This protein binds this small molecule.
Small molecule (SMILES): NC(=O)CC[C@H](N)C(=O)O

Binding-site contacts:
Ligand atom O contacts residue ALA429 of chain 1.C at 3.9 Å.
Ligand atom NE2 contacts residue ASP464 of chain 1.C at 2.8 Å (salt-bridge).
Ligand atom CD contacts residue ALA390 of chain 1.C at 4.1 Å (hydrophobic).
Ligand atom C contacts residue SER353 of chain 1.C at 4.2 Å.
Ligand atom N contacts residue SER352 of chain 1.C at 4.2 Å.
Ligand atom C contacts residue ASN471 of chain 1.C at 4.2 Å.
Ligand atom O contacts residue SER353 of chain 1.C at 3.3 Å (h-bond).
Ligand atom CG contacts residue ILE431 of chain 1.C at 4.3 Å (hydrophobic).
Ligand atom CD contacts residue ASP464 of chain 1.C at 3.3 Å.
Ligand atom OXT contacts residue ASN471 of chain 1.C at 3.1 Å (h-bond).
Ligand atom N contacts residue ILE431 of chain 1.C at 3.7 Å.
Ligand atom CB contacts residue ILE431 of chain 1.C at 3.2 Å (hydrophobic).
Ligand atom CA contacts residue THR468 of chain 1.C at 3.8 Å.
Ligand atom CB contacts residue GLY434 of chain 1.C at 3.8 Å.
Ligand atom NE2 contacts residue GLY435 of chain 1.C at 3.4 Å.
Ligand atom N contacts residue PRO432 of chain 1.C at 3.7 Å.
Ligand atom N contacts residue SER351 of chain 1.C at 3.0 Å (h-bond).
Ligand atom OE1 contacts residue CYS467 of chain 1.C at 3.2 Å (h-bond).
Ligand atom CG contacts residue GLY434 of chain 1.C at 4.2 Å.
Ligand atom O contacts residue GLY430 of chain 1.C at 3.8 Å.
Ligand atom OXT contacts residue THR468 of chain 1.C at 4.0 Å.
Ligand atom OE1 contacts residue ASP464 of chain 1.C at 3.8 Å.
Ligand atom CB contacts residue ALA433 of chain 1.C at 4.0 Å (hydrophobic).
Ligand atom O contacts residue SER352 of chain 1.C at 4.0 Å.
Ligand atom O contacts residue ILE431 of chain 1.C at 4.1 Å.
Ligand atom CD contacts residue GLY435 of chain 1.C at 3.8 Å.
Ligand atom CB contacts residue ASP464 of chain 1.C at 3.6 Å.
Ligand atom N contacts residue THR468 of chain 1.C at 3.4 Å.
Ligand atom N contacts residue ASP464 of chain 1.C at 2.7 Å (salt-bridge).
Ligand atom O contacts residue THR468 of chain 1.C at 4.1 Å.
Ligand atom C contacts residue ALA429 of chain 1.C at 4.4 Å (hydrophobic).
Ligand atom CG contacts residue GLY435 of chain 1.C at 3.4 Å.
Ligand atom CB contacts residue GLY435 of chain 1.C at 4.0 Å.
Ligand atom N contacts residue ALA433 of chain 1.C at 4.0 Å.
Ligand atom CA contacts residue ASP464 of chain 1.C at 3.4 Å.
Ligand atom CA contacts residue ILE431 of chain 1.C at 4.0 Å (hydrophobic).
Ligand atom OE1 contacts residue ALA390 of chain 1.C at 3.3 Å.
Ligand atom CD contacts residue CYS467 of chain 1.C at 4.1 Å (hydrophobic).
Ligand atom C contacts residue THR468 of chain 1.C at 3.7 Å.
Ligand atom CG contacts residue ASP464 of chain 1.C at 4.1 Å.

Sequence of chain 1.C:
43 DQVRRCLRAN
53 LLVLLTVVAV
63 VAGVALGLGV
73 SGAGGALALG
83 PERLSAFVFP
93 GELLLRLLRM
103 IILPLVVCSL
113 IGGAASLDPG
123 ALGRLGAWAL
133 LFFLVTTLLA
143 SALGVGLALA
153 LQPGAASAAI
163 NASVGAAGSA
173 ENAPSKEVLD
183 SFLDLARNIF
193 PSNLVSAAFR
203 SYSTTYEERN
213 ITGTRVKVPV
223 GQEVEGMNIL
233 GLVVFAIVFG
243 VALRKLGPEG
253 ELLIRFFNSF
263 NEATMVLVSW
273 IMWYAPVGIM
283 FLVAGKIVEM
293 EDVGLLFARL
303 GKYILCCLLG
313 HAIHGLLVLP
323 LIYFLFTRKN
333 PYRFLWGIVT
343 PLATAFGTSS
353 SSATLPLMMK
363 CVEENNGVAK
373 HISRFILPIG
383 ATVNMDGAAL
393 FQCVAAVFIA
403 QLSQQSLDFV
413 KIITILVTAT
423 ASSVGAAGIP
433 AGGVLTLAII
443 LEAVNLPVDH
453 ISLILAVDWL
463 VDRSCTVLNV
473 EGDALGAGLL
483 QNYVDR